This small molecule binds to this protein.
Small molecule (SMILES): CCOCc1nc2c(N)nc3ccccc3c2[nH]1

Binding-site contacts:
Ligand atom N2 contacts residue THR552 of chain 1.B at 3.0 Å (h-bond).
Ligand atom C1 contacts residue ASP521 of chain 1.B at 3.5 Å.
Ligand atom C9 contacts residue PHE383 of chain 1.A at 3.8 Å (hydrophobic).
Ligand atom N1 contacts residue PHE383 of chain 1.A at 3.3 Å.
Ligand atom C12 contacts residue ASP521 of chain 1.B at 3.6 Å.
Ligand atom N2 contacts residue VAL551 of chain 1.B at 3.6 Å.
Ligand atom C5 contacts residue SO41 of chain 1.AA at 2.9 Å.
Ligand atom C4 contacts residue SO41 of chain 1.AA at 3.6 Å.
Ligand atom C12 contacts residue ARG407 of chain 1.A at 3.7 Å.
Ligand atom N1 contacts residue ASP523 of chain 1.B at 3.5 Å (salt-bridge).
Ligand atom C9 contacts residue VAL356 of chain 1.A at 3.8 Å (hydrophobic).
Ligand atom C4 contacts residue THR552 of chain 1.B at 3.6 Å.
Ligand atom C contacts residue ASP523 of chain 1.B at 3.4 Å.
Ligand atom C6 contacts residue SO41 of chain 1.AA at 3.2 Å.
Ligand atom C1 contacts residue PHE383 of chain 1.A at 3.4 Å (hydrophobic).
Ligand atom N contacts residue ASP521 of chain 1.B at 2.8 Å (salt-bridge).
Ligand atom N contacts residue ASP523 of chain 1.B at 3.5 Å.
Ligand atom C6 contacts residue TYR326 of chain 1.A at 3.4 Å (hydrophobic).
Ligand atom C11 contacts residue ARG407 of chain 1.A at 3.6 Å.
Ligand atom C8 contacts residue PHE324 of chain 1.A at 3.6 Å (hydrophobic).
Ligand atom N1 contacts residue ASP521 of chain 1.B at 2.6 Å (salt-bridge).
Ligand atom C12 contacts residue PHE383 of chain 1.A at 3.6 Å (hydrophobic).
Ligand atom C3 contacts residue PHE383 of chain 1.A at 3.4 Å (hydrophobic).
Ligand atom N contacts residue THR552 of chain 1.B at 3.1 Å (h-bond).
Ligand atom C2 contacts residue PHE383 of chain 1.A at 3.6 Å (hydrophobic).
Ligand atom C contacts residue PHE383 of chain 1.A at 3.3 Å (hydrophobic).
Ligand atom C4 contacts residue PHE383 of chain 1.A at 3.5 Å (hydrophobic).
Ligand atom C4 contacts residue ASP523 of chain 1.B at 3.8 Å.
Ligand atom O contacts residue TYR326 of chain 1.A at 3.5 Å.
Ligand atom N2 contacts residue SO41 of chain 1.AA at 3.1 Å (h-bond).
Ligand atom N contacts residue VAL551 of chain 1.B at 3.7 Å.
Ligand atom O contacts residue GLY550 of chain 1.B at 3.0 Å (h-bond).
Ligand atom C3 contacts residue SO41 of chain 1.AA at 3.7 Å.
Ligand atom C8 contacts residue GLY354 of chain 1.A at 3.8 Å.
Ligand atom C contacts residue ASP521 of chain 1.B at 3.4 Å.
Ligand atom C8 contacts residue GLY550 of chain 1.B at 3.6 Å.
Ligand atom O contacts residue VAL551 of chain 1.B at 3.7 Å.
Ligand atom C7 contacts residue TYR326 of chain 1.A at 3.6 Å (hydrophobic).
Ligand atom C7 contacts residue VAL356 of chain 1.A at 3.4 Å (hydrophobic).
Ligand atom N3 contacts residue SO41 of chain 1.AA at 3.3 Å (h-bond).

Sequence of chain 1.B:
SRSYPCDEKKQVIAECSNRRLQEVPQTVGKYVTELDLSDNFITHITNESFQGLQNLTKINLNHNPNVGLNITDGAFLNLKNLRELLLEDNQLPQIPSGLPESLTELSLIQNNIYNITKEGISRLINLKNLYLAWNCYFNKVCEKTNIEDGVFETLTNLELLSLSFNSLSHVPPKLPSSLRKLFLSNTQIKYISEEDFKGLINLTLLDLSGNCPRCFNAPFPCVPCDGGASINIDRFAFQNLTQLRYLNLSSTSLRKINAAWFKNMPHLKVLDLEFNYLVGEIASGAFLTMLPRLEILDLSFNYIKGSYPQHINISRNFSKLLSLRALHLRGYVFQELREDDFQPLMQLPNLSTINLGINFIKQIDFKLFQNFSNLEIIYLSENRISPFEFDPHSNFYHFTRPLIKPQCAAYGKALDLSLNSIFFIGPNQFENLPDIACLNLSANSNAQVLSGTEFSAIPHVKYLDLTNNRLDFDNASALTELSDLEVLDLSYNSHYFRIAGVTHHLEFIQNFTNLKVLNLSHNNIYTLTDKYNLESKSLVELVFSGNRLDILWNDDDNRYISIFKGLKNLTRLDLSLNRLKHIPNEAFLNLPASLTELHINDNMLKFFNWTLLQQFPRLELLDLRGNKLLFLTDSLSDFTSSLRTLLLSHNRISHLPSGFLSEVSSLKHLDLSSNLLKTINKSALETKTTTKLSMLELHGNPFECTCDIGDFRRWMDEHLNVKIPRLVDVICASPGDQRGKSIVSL

Sequence of chain 1.A:
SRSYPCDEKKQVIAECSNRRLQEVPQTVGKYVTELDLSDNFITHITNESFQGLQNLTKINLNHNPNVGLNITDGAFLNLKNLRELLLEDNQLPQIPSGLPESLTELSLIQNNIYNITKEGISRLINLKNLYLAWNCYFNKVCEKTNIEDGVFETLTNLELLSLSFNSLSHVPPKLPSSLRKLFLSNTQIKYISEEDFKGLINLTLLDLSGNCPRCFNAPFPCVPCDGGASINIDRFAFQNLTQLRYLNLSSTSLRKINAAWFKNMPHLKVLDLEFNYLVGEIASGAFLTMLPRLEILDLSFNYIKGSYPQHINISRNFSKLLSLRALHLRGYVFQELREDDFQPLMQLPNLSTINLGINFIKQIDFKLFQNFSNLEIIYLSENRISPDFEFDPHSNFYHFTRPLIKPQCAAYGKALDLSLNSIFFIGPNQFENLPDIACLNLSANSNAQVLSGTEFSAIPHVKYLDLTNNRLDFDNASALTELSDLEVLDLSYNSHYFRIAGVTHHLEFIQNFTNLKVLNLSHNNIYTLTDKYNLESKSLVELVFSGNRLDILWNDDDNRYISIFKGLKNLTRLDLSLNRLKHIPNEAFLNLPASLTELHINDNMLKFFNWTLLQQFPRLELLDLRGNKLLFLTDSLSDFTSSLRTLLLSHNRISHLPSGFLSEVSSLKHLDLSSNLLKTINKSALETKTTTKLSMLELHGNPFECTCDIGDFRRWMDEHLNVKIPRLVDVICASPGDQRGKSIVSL